Sequence of chain 1.A:
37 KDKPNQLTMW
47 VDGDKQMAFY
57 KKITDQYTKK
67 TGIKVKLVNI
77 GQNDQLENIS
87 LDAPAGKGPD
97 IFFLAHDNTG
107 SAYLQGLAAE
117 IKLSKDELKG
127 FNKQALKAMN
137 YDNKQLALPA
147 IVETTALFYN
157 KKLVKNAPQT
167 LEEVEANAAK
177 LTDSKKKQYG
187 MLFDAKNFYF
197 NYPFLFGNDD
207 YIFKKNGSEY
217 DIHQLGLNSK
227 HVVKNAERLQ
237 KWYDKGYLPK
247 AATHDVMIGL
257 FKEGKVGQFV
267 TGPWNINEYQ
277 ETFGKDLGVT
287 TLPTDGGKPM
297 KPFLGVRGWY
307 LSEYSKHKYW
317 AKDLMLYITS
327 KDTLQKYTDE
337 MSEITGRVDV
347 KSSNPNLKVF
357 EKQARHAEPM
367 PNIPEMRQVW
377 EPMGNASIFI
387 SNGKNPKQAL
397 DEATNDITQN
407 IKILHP

This small molecule binds to this protein.
Small molecule (SMILES): OC[C@H]1O[C@H](O[C@H]2[C@H](O)[C@@H](O)[C@@H](O)O[C@@H]2CO)[C@H](O)[C@@H](O)[C@@H]1O

Binding-site contacts:
Ligand atom O2 contacts residue GLU149 of chain 1.A at 2.7 Å (salt-bridge).
Ligand atom C6 contacts residue TRP376 of chain 1.A at 4.0 Å (hydrophobic).
Ligand atom O1 contacts residue SO41 of chain 1.P at 2.7 Å (h-bond).
Ligand atom C2 contacts residue MET366 of chain 1.A at 4.0 Å (hydrophobic).
Ligand atom C4 contacts residue TYR195 of chain 1.A at 3.9 Å (hydrophobic).
Ligand atom C5 contacts residue TRP376 of chain 1.A at 4.1 Å (hydrophobic).
Ligand atom O2 contacts residue ASP103 of chain 1.A at 3.9 Å.
Ligand atom O3 contacts residue GLU149 of chain 1.A at 4.0 Å.
Ligand atom C6 contacts residue TYR195 of chain 1.A at 4.3 Å (hydrophobic).
Ligand atom O6 contacts residue TRP376 of chain 1.A at 4.1 Å.
Ligand atom O5 contacts residue TYR195 of chain 1.A at 4.0 Å.
Ligand atom C2 contacts residue TRP270 of chain 1.A at 3.9 Å (hydrophobic).
Ligand atom C1 contacts residue TRP270 of chain 1.A at 3.7 Å (hydrophobic).
Ligand atom O6 contacts residue ASN193 of chain 1.A at 3.0 Å (h-bond).
Ligand atom C2 contacts residue GLU149 of chain 1.A at 3.5 Å.
Ligand atom O6 contacts residue SO41 of chain 1.P at 1.9 Å (h-bond).
Ligand atom C6 contacts residue ASN193 of chain 1.A at 3.5 Å.
Ligand atom C6 contacts residue SO41 of chain 1.P at 2.4 Å.
Ligand atom C5 contacts residue SO41 of chain 1.P at 2.6 Å.
Ligand atom O5 contacts residue TRP376 of chain 1.A at 3.7 Å.
Ligand atom O4 contacts residue SO41 of chain 1.P at 4.2 Å.
Ligand atom C4 contacts residue SO41 of chain 1.P at 4.0 Å.
Ligand atom C1 contacts residue SO41 of chain 1.P at 3.5 Å.
Ligand atom C1 contacts residue TYR195 of chain 1.A at 4.0 Å (hydrophobic).
Ligand atom O1 contacts residue TRP270 of chain 1.A at 4.2 Å.
Ligand atom C3 contacts residue GLU149 of chain 1.A at 4.3 Å.
Ligand atom C3 contacts residue TYR195 of chain 1.A at 4.4 Å (hydrophobic).
Ligand atom C4 contacts residue TRP376 of chain 1.A at 3.7 Å (hydrophobic).
Ligand atom C2 contacts residue TRP376 of chain 1.A at 3.7 Å (hydrophobic).
Ligand atom O2 contacts residue TRP270 of chain 1.A at 3.8 Å.
Ligand atom O3 contacts residue ASP103 of chain 1.A at 4.1 Å.
Ligand atom O2 contacts residue MET366 of chain 1.A at 3.6 Å.
Ligand atom O5 contacts residue SO41 of chain 1.P at 2.8 Å (h-bond).
Ligand atom O3 contacts residue TYR195 of chain 1.A at 3.9 Å.
Ligand atom C3 contacts residue TRP376 of chain 1.A at 4.2 Å (hydrophobic).
Ligand atom O3 contacts residue MET366 of chain 1.A at 4.2 Å.
Ligand atom O3 contacts residue TRP376 of chain 1.A at 3.8 Å.
Ligand atom O4 contacts residue TRP376 of chain 1.A at 4.2 Å.
Ligand atom C1 contacts residue TRP376 of chain 1.A at 4.1 Å (hydrophobic).
Ligand atom C2 contacts residue TYR195 of chain 1.A at 4.2 Å (hydrophobic).